Sequence of chain 48.A:
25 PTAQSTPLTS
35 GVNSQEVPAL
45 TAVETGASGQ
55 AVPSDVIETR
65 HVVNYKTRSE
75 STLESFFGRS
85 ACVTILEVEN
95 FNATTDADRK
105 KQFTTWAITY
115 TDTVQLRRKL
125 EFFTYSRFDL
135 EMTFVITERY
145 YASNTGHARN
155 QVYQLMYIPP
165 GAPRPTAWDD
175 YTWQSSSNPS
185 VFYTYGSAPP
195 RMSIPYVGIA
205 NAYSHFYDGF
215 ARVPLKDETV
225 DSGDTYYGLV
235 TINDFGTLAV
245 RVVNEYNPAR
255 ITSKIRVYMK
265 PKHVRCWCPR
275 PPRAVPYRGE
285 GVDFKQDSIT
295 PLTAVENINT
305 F

This small molecule binds to this protein.
Small molecule (SMILES): CC(=O)N[C@H]1[C@H]([C@H](O)[C@H](O)CO)O[C@@](O)(C(=O)O)C[C@@H]1O

Sequence of chain 47.A:
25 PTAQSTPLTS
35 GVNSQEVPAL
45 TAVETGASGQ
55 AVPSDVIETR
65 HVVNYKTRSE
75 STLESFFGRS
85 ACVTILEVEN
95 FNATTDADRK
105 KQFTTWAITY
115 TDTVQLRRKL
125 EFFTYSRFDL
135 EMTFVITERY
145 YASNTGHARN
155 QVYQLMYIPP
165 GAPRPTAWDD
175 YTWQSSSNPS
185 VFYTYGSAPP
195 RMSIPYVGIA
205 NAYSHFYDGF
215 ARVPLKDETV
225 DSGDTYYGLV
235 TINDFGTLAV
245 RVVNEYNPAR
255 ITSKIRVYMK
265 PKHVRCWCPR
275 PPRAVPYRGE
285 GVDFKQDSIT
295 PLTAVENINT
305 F

Binding-site contacts:
Ligand atom O8 contacts residue ALA146 of chain 48.A at 3.3 Å.
Ligand atom C10 contacts residue TYR250 of chain 47.A at 3.5 Å (hydrophobic).
Ligand atom C4 contacts residue PRO252 of chain 47.A at 3.8 Å (hydrophobic).
Ligand atom C11 contacts residue TYR250 of chain 47.A at 3.7 Å (hydrophobic).
Ligand atom C11 contacts residue TYR145 of chain 48.A at 3.7 Å (hydrophobic).
Ligand atom O1A contacts residue PRO252 of chain 47.A at 3.3 Å.
Ligand atom O4 contacts residue PRO252 of chain 47.A at 3.8 Å.
Ligand atom O4 contacts residue TYR145 of chain 48.A at 4.2 Å.
Ligand atom C6 contacts residue TYR145 of chain 48.A at 3.4 Å (hydrophobic).
Ligand atom O4 contacts residue TYR250 of chain 47.A at 3.4 Å.
Ligand atom O1B contacts residue ASN148 of chain 48.A at 4.3 Å.
Ligand atom C1 contacts residue PRO252 of chain 47.A at 4.1 Å (hydrophobic).
Ligand atom O1B contacts residue ALA146 of chain 48.A at 3.2 Å.
Ligand atom C1 contacts residue SER147 of chain 48.A at 3.6 Å.
Ligand atom C10 contacts residue TYR145 of chain 48.A at 3.6 Å (hydrophobic).
Ligand atom O1A contacts residue ALA146 of chain 48.A at 4.2 Å.
Ligand atom O1A contacts residue SER147 of chain 48.A at 2.8 Å (h-bond).
Ligand atom O4 contacts residue ASN251 of chain 47.A at 4.2 Å.
Ligand atom C6 contacts residue ALA146 of chain 48.A at 4.2 Å (hydrophobic).
Ligand atom C3 contacts residue PRO252 of chain 47.A at 3.9 Å (hydrophobic).
Ligand atom C1 contacts residue ALA146 of chain 48.A at 3.9 Å (hydrophobic).
Ligand atom C7 contacts residue TYR145 of chain 48.A at 3.8 Å (hydrophobic).
Ligand atom N5 contacts residue TYR145 of chain 48.A at 2.6 Å (h-bond).
Ligand atom C11 contacts residue ARG143 of chain 48.A at 4.0 Å.
Ligand atom O1B contacts residue SER147 of chain 48.A at 3.1 Å (h-bond).
Ligand atom O10 contacts residue TYR250 of chain 47.A at 2.7 Å (h-bond).
Ligand atom C4 contacts residue TYR145 of chain 48.A at 3.6 Å (hydrophobic).
Ligand atom C8 contacts residue ALA146 of chain 48.A at 4.4 Å (hydrophobic).
Ligand atom C9 contacts residue TYR145 of chain 48.A at 4.2 Å (hydrophobic).
Ligand atom C5 contacts residue TYR145 of chain 48.A at 3.3 Å (hydrophobic).
Ligand atom N5 contacts residue TYR250 of chain 47.A at 4.4 Å.